Sequence of chain 1.G:
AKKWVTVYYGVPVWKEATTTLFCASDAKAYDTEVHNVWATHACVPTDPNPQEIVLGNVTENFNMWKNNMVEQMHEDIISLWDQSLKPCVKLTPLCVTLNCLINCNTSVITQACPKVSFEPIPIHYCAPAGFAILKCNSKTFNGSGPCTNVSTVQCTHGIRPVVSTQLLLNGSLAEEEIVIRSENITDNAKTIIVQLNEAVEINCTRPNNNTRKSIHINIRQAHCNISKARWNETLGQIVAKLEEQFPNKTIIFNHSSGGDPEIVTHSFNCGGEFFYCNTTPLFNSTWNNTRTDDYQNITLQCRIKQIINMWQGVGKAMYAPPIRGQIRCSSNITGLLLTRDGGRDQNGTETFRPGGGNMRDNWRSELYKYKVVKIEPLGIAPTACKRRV

A small-molecule ligand and the protein it binds are described below.
Small molecule (SMILES): CC(=O)N[C@H]1[C@H](O[C@H]2[C@H](O)[C@@H](NC(C)=O)CO[C@@H]2CO)O[C@H](CO)[C@@H](O)[C@@H]1O

Binding-site contacts:
Ligand atom O7 contacts residue SER252 of chain 1.G at 4.0 Å.
Ligand atom C4 contacts residue ASN250 of chain 1.G at 4.1 Å.
Ligand atom C2 contacts residue ASN250 of chain 1.G at 2.3 Å.
Ligand atom C3 contacts residue ASN250 of chain 1.G at 3.6 Å.
Ligand atom O5 contacts residue SER252 of chain 1.G at 4.0 Å.
Ligand atom C7 contacts residue ASN250 of chain 1.G at 3.3 Å.
Ligand atom O5 contacts residue ASN250 of chain 1.G at 2.4 Å (h-bond).
Ligand atom N2 contacts residue ASN250 of chain 1.G at 2.8 Å (h-bond).
Ligand atom C2 contacts residue SER252 of chain 1.G at 4.1 Å.
Ligand atom O7 contacts residue ASN250 of chain 1.G at 3.6 Å (h-bond).
Ligand atom C1 contacts residue SER252 of chain 1.G at 4.0 Å.
Ligand atom C1 contacts residue ASN250 of chain 1.G at 1.4 Å.
Ligand atom C8 contacts residue ASN250 of chain 1.G at 4.0 Å.
Ligand atom C5 contacts residue ASN250 of chain 1.G at 3.7 Å.